Sequence of chain 1.B:
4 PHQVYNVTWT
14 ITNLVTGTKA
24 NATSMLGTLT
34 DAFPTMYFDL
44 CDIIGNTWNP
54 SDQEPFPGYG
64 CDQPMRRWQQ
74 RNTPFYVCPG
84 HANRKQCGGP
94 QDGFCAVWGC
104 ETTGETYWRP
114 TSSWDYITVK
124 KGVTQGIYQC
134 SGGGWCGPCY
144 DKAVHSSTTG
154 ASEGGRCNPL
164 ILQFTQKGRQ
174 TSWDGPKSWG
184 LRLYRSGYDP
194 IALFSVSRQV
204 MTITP

This protein binds this small molecule.
Small molecule (SMILES): CC(=O)N[C@H]1[C@H](O[C@H]2[C@H](O)[C@@H](NC(C)=O)CO[C@@H]2CO)O[C@H](CO)[C@@H](O)[C@@H]1O

Binding-site contacts:
Ligand atom C2 contacts residue ASN9 of chain 1.B at 2.4 Å.
Ligand atom C5 contacts residue SER27 of chain 1.B at 4.0 Å.
Ligand atom N2 contacts residue ASN9 of chain 1.B at 2.8 Å (h-bond).
Ligand atom O5 contacts residue THR11 of chain 1.B at 4.1 Å.
Ligand atom O5 contacts residue ASN9 of chain 1.B at 2.4 Å (h-bond).
Ligand atom C8 contacts residue THR207 of chain 1.B at 3.4 Å.
Ligand atom C1 contacts residue THR11 of chain 1.B at 4.4 Å.
Ligand atom C7 contacts residue THR207 of chain 1.B at 3.4 Å.
Ligand atom C1 contacts residue ASN9 of chain 1.B at 1.4 Å.
Ligand atom O7 contacts residue ASN9 of chain 1.B at 3.7 Å.
Ligand atom C5 contacts residue ASN9 of chain 1.B at 3.7 Å.
Ligand atom O6 contacts residue THR11 of chain 1.B at 4.1 Å.
Ligand atom O7 contacts residue ILE206 of chain 1.B at 4.3 Å.
Ligand atom C7 contacts residue ASN9 of chain 1.B at 3.7 Å.
Ligand atom C1 contacts residue SER27 of chain 1.B at 4.1 Å.
Ligand atom C3 contacts residue ASN9 of chain 1.B at 3.8 Å.
Ligand atom C4 contacts residue ASN9 of chain 1.B at 4.3 Å.
Ligand atom O7 contacts residue THR207 of chain 1.B at 2.9 Å (h-bond).
Ligand atom O5 contacts residue SER27 of chain 1.B at 4.2 Å.